The protein below binds the small molecule below.
Small molecule (SMILES): CC(=O)N[C@H]1[C@H](O[C@H]2[C@H](O)[C@@H](NC(C)=O)CO[C@@H]2CO)O[C@H](CO)[C@@H](O)[C@@H]1O

Sequence of chain 1.D:
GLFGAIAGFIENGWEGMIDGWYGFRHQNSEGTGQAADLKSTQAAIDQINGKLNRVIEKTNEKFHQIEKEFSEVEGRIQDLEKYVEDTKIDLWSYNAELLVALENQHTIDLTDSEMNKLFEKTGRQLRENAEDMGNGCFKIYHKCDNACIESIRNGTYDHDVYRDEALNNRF

Binding-site contacts:
Ligand atom C1 contacts residue SER151 of chain 1.D at 4.3 Å.
Ligand atom C7 contacts residue ASN154 of chain 1.D at 3.2 Å.
Ligand atom C1 contacts residue THR156 of chain 1.D at 3.5 Å.
Ligand atom O5 contacts residue ASN154 of chain 1.D at 2.4 Å (h-bond).
Ligand atom O5 contacts residue SER151 of chain 1.D at 3.9 Å.
Ligand atom O5 contacts residue THR156 of chain 1.D at 4.2 Å.
Ligand atom N2 contacts residue THR156 of chain 1.D at 4.1 Å.
Ligand atom C6 contacts residue GLU150 of chain 1.D at 4.0 Å.
Ligand atom C8 contacts residue ASN154 of chain 1.D at 4.3 Å.
Ligand atom O7 contacts residue ASN154 of chain 1.D at 3.2 Å (h-bond).
Ligand atom C3 contacts residue ASN154 of chain 1.D at 3.7 Å.
Ligand atom C2 contacts residue ASN154 of chain 1.D at 2.3 Å.
Ligand atom C5 contacts residue ASN154 of chain 1.D at 3.7 Å.
Ligand atom C6 contacts residue SER151 of chain 1.D at 4.3 Å.
Ligand atom C6 contacts residue ALA147 of chain 1.D at 3.2 Å (hydrophobic).
Ligand atom C5 contacts residue GLU150 of chain 1.D at 4.3 Å.
Ligand atom C4 contacts residue ASN154 of chain 1.D at 4.2 Å.
Ligand atom C1 contacts residue ASN154 of chain 1.D at 1.5 Å.
Ligand atom C8 contacts residue THR156 of chain 1.D at 4.3 Å.
Ligand atom O6 contacts residue ALA147 of chain 1.D at 3.8 Å.
Ligand atom N2 contacts residue ASN154 of chain 1.D at 2.8 Å (h-bond).
Ligand atom O5 contacts residue GLU150 of chain 1.D at 3.4 Å.
Ligand atom C1 contacts residue GLU150 of chain 1.D at 4.2 Å.
Ligand atom O6 contacts residue GLU150 of chain 1.D at 3.5 Å.
Ligand atom C5 contacts residue ALA147 of chain 1.D at 4.4 Å (hydrophobic).